A protein and the small-molecule ligand that binds it are described below.
Small molecule (SMILES): CC(=O)N[C@@H]1[C@@H](O)[C@H](O)[C@@H](CO)O[C@H]1O

Sequence of chain 1.B:
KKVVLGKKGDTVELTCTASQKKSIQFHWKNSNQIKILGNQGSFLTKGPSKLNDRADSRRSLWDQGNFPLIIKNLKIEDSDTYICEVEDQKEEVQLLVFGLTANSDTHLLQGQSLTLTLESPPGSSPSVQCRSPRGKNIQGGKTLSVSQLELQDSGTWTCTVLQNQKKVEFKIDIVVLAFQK

Binding-site contacts:
Ligand atom C1 contacts residue ASN130 of chain 1.A at 1.4 Å.
Ligand atom C6 contacts residue ASP133 of chain 1.A at 3.8 Å.
Ligand atom O6 contacts residue LYS30 of chain 1.B at 4.4 Å.
Ligand atom O6 contacts residue ASP133 of chain 1.A at 4.0 Å.
Ligand atom C4 contacts residue ASN130 of chain 1.A at 4.2 Å.
Ligand atom C1 contacts residue THR132 of chain 1.A at 4.4 Å.
Ligand atom C3 contacts residue ASN130 of chain 1.A at 3.7 Å.
Ligand atom C7 contacts residue ASN130 of chain 1.A at 3.4 Å.
Ligand atom O7 contacts residue ASN130 of chain 1.A at 3.6 Å (h-bond).
Ligand atom C2 contacts residue ASN130 of chain 1.A at 2.3 Å.
Ligand atom C5 contacts residue THR132 of chain 1.A at 4.2 Å.
Ligand atom O5 contacts residue ASP133 of chain 1.A at 3.3 Å.
Ligand atom C5 contacts residue ASN130 of chain 1.A at 3.6 Å.
Ligand atom C1 contacts residue ASP133 of chain 1.A at 4.2 Å.
Ligand atom C6 contacts residue THR132 of chain 1.A at 3.6 Å.
Ligand atom O5 contacts residue THR132 of chain 1.A at 4.0 Å.
Ligand atom O5 contacts residue ASN130 of chain 1.A at 2.4 Å (h-bond).
Ligand atom C5 contacts residue ASP133 of chain 1.A at 4.2 Å.
Ligand atom N2 contacts residue ASN130 of chain 1.A at 2.7 Å (h-bond).

Sequence of chain 1.A:
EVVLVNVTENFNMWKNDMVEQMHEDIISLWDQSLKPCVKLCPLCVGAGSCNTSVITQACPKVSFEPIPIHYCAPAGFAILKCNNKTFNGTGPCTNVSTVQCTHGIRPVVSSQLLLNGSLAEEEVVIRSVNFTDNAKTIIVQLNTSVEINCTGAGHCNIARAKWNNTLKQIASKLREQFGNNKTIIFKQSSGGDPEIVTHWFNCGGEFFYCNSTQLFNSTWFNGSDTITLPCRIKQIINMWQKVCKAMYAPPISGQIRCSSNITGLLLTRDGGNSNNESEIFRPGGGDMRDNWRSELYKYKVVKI